Binding-site contacts:
Ligand atom N3 contacts residue DG38 of chain 1.J at 2.9 Å (h-bond).
Ligand atom PA contacts residue ARG49 of chain 1.G at 3.2 Å.
Ligand atom O2 contacts residue DG39 of chain 1.J at 2.8 Å (h-bond).
Ligand atom N1 contacts residue DT36 of chain 1.J at 2.8 Å (h-bond).
Ligand atom C6 contacts residue DG38 of chain 1.J at 3.3 Å.
Ligand atom N2 contacts residue DC40 of chain 1.J at 2.6 Å (h-bond).
Ligand atom N7 contacts residue ARG49 of chain 1.G at 3.1 Å.
Ligand atom O6 contacts residue ARG49 of chain 1.G at 3.4 Å.
Ligand atom O3G contacts residue ASP44 of chain 1.G at 2.6 Å (salt-bridge).
Ligand atom O1G contacts residue ARG49 of chain 1.G at 2.7 Å (salt-bridge).
Ligand atom O6 contacts residue DC40 of chain 1.J at 2.8 Å (h-bond).
Ligand atom O2' contacts residue GLN203 of chain 1.G at 3.2 Å.
Ligand atom O3A contacts residue ARG49 of chain 1.G at 3.3 Å (salt-bridge).
Ligand atom C2 contacts residue DC37 of chain 1.J at 3.3 Å.
Ligand atom PG contacts residue ARG49 of chain 1.G at 3.2 Å.
Ligand atom N3 contacts residue DC40 of chain 1.J at 3.3 Å (h-bond).
Ligand atom O3G contacts residue ARG49 of chain 1.G at 2.3 Å (salt-bridge).
Ligand atom N1 contacts residue DG38 of chain 1.J at 3.3 Å.
Ligand atom O6 contacts residue DC37 of chain 1.J at 2.9 Å (h-bond).
Ligand atom O2B contacts residue ASN65 of chain 1.G at 3.1 Å (h-bond).
Ligand atom O2' contacts residue TYR205 of chain 1.G at 2.7 Å (h-bond).
Ligand atom N1 contacts residue DC40 of chain 1.J at 2.8 Å (h-bond).
Ligand atom O2' contacts residue LYS204 of chain 1.G at 2.8 Å (salt-bridge).
Ligand atom O2 contacts residue DC40 of chain 1.J at 3.1 Å (h-bond).
Ligand atom N4 contacts residue DG38 of chain 1.J at 2.9 Å (h-bond).
Ligand atom O2 contacts residue DG38 of chain 1.J at 2.8 Å (h-bond).
Ligand atom O3G contacts residue SER41 of chain 1.G at 3.1 Å.
Ligand atom O1G contacts residue ASN65 of chain 1.G at 2.3 Å (h-bond).
Ligand atom O2G contacts residue SER41 of chain 1.G at 3.1 Å.
Ligand atom O3' contacts residue ALA201 of chain 1.G at 2.8 Å (h-bond).
Ligand atom N1 contacts residue DC37 of chain 1.J at 3.1 Å (h-bond).
Ligand atom O6 contacts residue DG38 of chain 1.J at 2.8 Å (h-bond).
Ligand atom N4 contacts residue DG39 of chain 1.J at 2.9 Å (h-bond).
Ligand atom N2 contacts residue DC37 of chain 1.J at 2.7 Å (h-bond).
Ligand atom N1 contacts residue DC37 of chain 1.J at 2.9 Å (h-bond).
Ligand atom O1A contacts residue ARG49 of chain 1.G at 3.0 Å (salt-bridge).
Ligand atom N6 contacts residue DT36 of chain 1.J at 2.9 Å (h-bond).
Ligand atom O2A contacts residue ARG49 of chain 1.G at 3.0 Å (salt-bridge).
Ligand atom C2 contacts residue DG39 of chain 1.J at 3.2 Å.
Ligand atom N3 contacts residue DG39 of chain 1.J at 2.9 Å (h-bond).

Sequence of chain 1.G:
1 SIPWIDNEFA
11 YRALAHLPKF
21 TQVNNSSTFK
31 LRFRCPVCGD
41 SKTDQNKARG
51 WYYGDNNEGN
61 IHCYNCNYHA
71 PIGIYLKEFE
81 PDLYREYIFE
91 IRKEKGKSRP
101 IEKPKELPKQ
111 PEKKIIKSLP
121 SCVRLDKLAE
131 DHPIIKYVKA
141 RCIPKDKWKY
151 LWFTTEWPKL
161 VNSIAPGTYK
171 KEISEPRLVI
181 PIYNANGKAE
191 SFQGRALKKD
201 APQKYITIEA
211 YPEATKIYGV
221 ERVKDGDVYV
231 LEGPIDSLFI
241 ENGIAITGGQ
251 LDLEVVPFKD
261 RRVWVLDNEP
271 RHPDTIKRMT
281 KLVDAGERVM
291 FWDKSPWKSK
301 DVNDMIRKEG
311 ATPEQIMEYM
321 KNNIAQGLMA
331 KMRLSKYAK

A small-molecule ligand and the protein it binds are described below.
Small molecule (SMILES): Nc1ccn([C@@H]2O[C@H](CO[P](=O)(O)O[C@H]3[C@@H](O)[C@H](n4ccc(N)nc4=O)O[C@@H]3CO[P](=O)(O)O[C@H]3[C@@H](O)[C@H](n4cnc5c(=O)[nH]c(N)nc54)O[C@@H]3CO[P](=O)(O)O[P](=O)(O)OP(=O)(O)O)[C@@H](O[P](=O)(O)OC[C@H]3O[C@@H](n4cnc5c(=O)nc(N)[nH]c54)[C@H](O)[C@@H]3O[P](=O)(O)OC[C@H]3O[C@@H](n4cnc5c(N)ncnc54)[C@H](O)[C@@H]3O)[C@H]2O)c(=O)n1